Sequence of chain 39.F:
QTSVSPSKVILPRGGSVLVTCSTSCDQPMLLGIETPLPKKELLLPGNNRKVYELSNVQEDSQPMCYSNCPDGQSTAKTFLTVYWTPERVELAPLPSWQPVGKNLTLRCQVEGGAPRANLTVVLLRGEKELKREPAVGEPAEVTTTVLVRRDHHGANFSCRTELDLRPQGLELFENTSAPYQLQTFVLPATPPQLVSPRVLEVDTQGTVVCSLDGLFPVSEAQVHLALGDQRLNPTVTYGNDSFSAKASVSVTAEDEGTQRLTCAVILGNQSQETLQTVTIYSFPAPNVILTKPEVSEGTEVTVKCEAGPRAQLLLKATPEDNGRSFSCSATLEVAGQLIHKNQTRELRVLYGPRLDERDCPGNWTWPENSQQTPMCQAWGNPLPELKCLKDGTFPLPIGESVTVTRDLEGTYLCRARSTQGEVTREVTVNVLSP

Binding-site contacts:
Ligand atom C6 contacts residue ALA117 of chain 39.F at 3.6 Å (hydrophobic).
Ligand atom C5 contacts residue ASN118 of chain 39.F at 3.2 Å.
Ligand atom N2 contacts residue PRO167 of chain 39.F at 4.0 Å.
Ligand atom O6 contacts residue ASN118 of chain 39.F at 4.0 Å.
Ligand atom N2 contacts residue ASN118 of chain 39.F at 3.6 Å.
Ligand atom O5 contacts residue ALA117 of chain 39.F at 3.5 Å (h-bond).
Ligand atom C8 contacts residue PRO167 of chain 39.F at 3.7 Å (hydrophobic).
Ligand atom O6 contacts residue ALA117 of chain 39.F at 2.3 Å.
Ligand atom C2 contacts residue ASN118 of chain 39.F at 2.7 Å.
Ligand atom C1 contacts residue ASN118 of chain 39.F at 1.6 Å.
Ligand atom O7 contacts residue ASN118 of chain 39.F at 3.5 Å (h-bond).
Ligand atom C5 contacts residue ALA117 of chain 39.F at 4.2 Å (hydrophobic).
Ligand atom C4 contacts residue ASN118 of chain 39.F at 3.8 Å.
Ligand atom C1 contacts residue GLN168 of chain 39.F at 4.0 Å.
Ligand atom C8 contacts residue ASP164 of chain 39.F at 4.5 Å.
Ligand atom C5 contacts residue GLN168 of chain 39.F at 4.5 Å.
Ligand atom C1 contacts residue PRO167 of chain 39.F at 4.4 Å (hydrophobic).
Ligand atom C2 contacts residue ALA117 of chain 39.F at 4.0 Å (hydrophobic).
Ligand atom O7 contacts residue ALA117 of chain 39.F at 4.5 Å.
Ligand atom C7 contacts residue PRO167 of chain 39.F at 3.9 Å (hydrophobic).
Ligand atom O5 contacts residue GLN168 of chain 39.F at 4.0 Å.
Ligand atom C3 contacts residue ASN118 of chain 39.F at 3.8 Å.
Ligand atom O5 contacts residue ASN118 of chain 39.F at 1.8 Å (h-bond).
Ligand atom C4 contacts residue ALA117 of chain 39.F at 4.2 Å (hydrophobic).
Ligand atom C1 contacts residue ALA117 of chain 39.F at 3.9 Å (hydrophobic).
Ligand atom C7 contacts residue ASN118 of chain 39.F at 3.9 Å.
Ligand atom C6 contacts residue ASN118 of chain 39.F at 4.0 Å.

A protein and the small-molecule ligand that binds it are described below.
Small molecule (SMILES): CC(=O)N[C@@H]1[C@@H](O)[C@H](O)[C@@H](CO)O[C@H]1O